A protein and the small-molecule ligand that binds it are described below.
Small molecule (SMILES): Nc1nc(O)c2nc(CNc3ccc(C(=O)O)cc3)cnc2n1

Binding-site contacts:
Ligand atom C12 contacts residue GLN132 of chain 1.B at 3.6 Å.
Ligand atom N11 contacts residue ASN130 of chain 1.B at 2.8 Å (h-bond).
Ligand atom C12 contacts residue ARG272 of chain 1.B at 3.5 Å.
Ligand atom O1 contacts residue GLY234 of chain 1.B at 3.5 Å (h-bond).
Ligand atom N11 contacts residue CYS152 of chain 1.B at 3.7 Å.
Ligand atom N4 contacts residue ASP199 of chain 1.B at 2.7 Å (salt-bridge).
Ligand atom O23 contacts residue SER239 of chain 1.B at 2.7 Å (h-bond).
Ligand atom N8 contacts residue GLN132 of chain 1.B at 3.4 Å.
Ligand atom O23 contacts residue LYS238 of chain 1.B at 3.5 Å.
Ligand atom O22 contacts residue SER239 of chain 1.B at 2.7 Å (h-bond).
Ligand atom C3 contacts residue ARG272 of chain 1.B at 3.6 Å.
Ligand atom C19 contacts residue GLY203 of chain 1.B at 3.6 Å.
Ligand atom N6 contacts residue LYS238 of chain 1.B at 3.2 Å (salt-bridge).
Ligand atom C10 contacts residue TYR207 of chain 1.B at 3.2 Å (hydrophobic).
Ligand atom C18 contacts residue LYS238 of chain 1.B at 3.6 Å.
Ligand atom C17 contacts residue TYR207 of chain 1.B at 3.7 Å (hydrophobic).
Ligand atom N8 contacts residue ASP111 of chain 1.B at 2.9 Å (salt-bridge).
Ligand atom N8 contacts residue TYR207 of chain 1.B at 3.7 Å.
Ligand atom N14 contacts residue TYR207 of chain 1.B at 3.3 Å (h-bond).
Ligand atom C21 contacts residue SER239 of chain 1.B at 3.4 Å.
Ligand atom N11 contacts residue ASP199 of chain 1.B at 2.9 Å (salt-bridge).
Ligand atom N8 contacts residue ARG272 of chain 1.B at 3.5 Å.
Ligand atom O22 contacts residue GLN204 of chain 1.B at 2.9 Å (h-bond).
Ligand atom C2 contacts residue LYS238 of chain 1.B at 3.6 Å.
Ligand atom C10 contacts residue ARG272 of chain 1.B at 3.5 Å.
Ligand atom C3 contacts residue TYR207 of chain 1.B at 3.4 Å (hydrophobic).
Ligand atom C16 contacts residue LYS238 of chain 1.B at 3.6 Å.
Ligand atom O1 contacts residue LYS238 of chain 1.B at 2.6 Å (salt-bridge).
Ligand atom C15 contacts residue LYS238 of chain 1.B at 3.7 Å.
Ligand atom N9 contacts residue ASN130 of chain 1.B at 3.1 Å (h-bond).
Ligand atom C5 contacts residue TYR207 of chain 1.B at 3.6 Å (hydrophobic).
Ligand atom C7 contacts residue ASN130 of chain 1.B at 3.6 Å.
Ligand atom N6 contacts residue TYR207 of chain 1.B at 3.1 Å (h-bond).
Ligand atom N6 contacts residue ARG272 of chain 1.B at 3.5 Å (salt-bridge).
Ligand atom C5 contacts residue ARG272 of chain 1.B at 3.6 Å.
Ligand atom C7 contacts residue MSE154 of chain 1.B at 3.7 Å.
Ligand atom C12 contacts residue ASP111 of chain 1.B at 3.6 Å.
Ligand atom N4 contacts residue MSE154 of chain 1.B at 3.6 Å (h-bond).
Ligand atom C7 contacts residue ASP199 of chain 1.B at 3.2 Å.
Ligand atom C12 contacts residue TYR207 of chain 1.B at 3.5 Å (hydrophobic).

Sequence of chain 1.B:
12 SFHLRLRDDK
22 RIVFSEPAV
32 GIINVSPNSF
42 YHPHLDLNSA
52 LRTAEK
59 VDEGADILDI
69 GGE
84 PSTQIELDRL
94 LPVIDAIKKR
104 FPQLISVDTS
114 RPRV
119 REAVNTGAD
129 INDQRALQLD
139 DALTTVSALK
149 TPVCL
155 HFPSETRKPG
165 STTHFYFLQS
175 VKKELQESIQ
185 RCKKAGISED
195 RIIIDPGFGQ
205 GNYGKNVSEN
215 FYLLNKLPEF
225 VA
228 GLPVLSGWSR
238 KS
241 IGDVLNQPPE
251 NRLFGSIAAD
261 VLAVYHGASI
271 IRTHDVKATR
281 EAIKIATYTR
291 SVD